A small-molecule ligand and the protein it binds are described below.
Small molecule (SMILES): Nc1ccn([C@@H]2O[C@H](CO[P](=O)(O)O[C@H]3[C@@H](O)[C@H](n4ccc(N)nc4=O)O[C@@H]3CO[P](=O)(O)O[C@H]3[C@@H](O)[C@H](n4cnc5c(N)ncnc54)O[C@@H]3CO[P](=O)(O)O[C@H]3[C@@H](O)[C@H](n4ccc(N)nc4=O)O[C@@H]3CO[P](=O)(O)O[C@H]3[C@@H](O)[C@H](n4ccc(=O)[nH]c4=O)O[C@@H]3CO[P](=O)(O)O[C@H]3[C@@H](O)[C@H](n4cnc5c(N)ncnc54)O[C@@H]3CO[P](=O)(O)O[C@H]3[C@@H](O)[C@H](n4cnc5c(=O)nc(N)[nH]c54)O[C@@H]3CO[P](=O)(O)O[C@H]3[C@@H](O)[C@H](n4cnc5c(=O)nc(N)[nH]c54)O[C@@H]3CO)[C@@H](O)[C@H]2O)c(=O)n1

Binding-site contacts:
Ligand atom P contacts residue TYR85 of chain 3.C at 3.5 Å.
Ligand atom N1 contacts residue TYR85 of chain 3.C at 3.6 Å.
Ligand atom P contacts residue SER51 of chain 2.D at 3.4 Å.
Ligand atom C4' contacts residue TYR85 of chain 3.C at 3.3 Å (hydrophobic).
Ligand atom C5' contacts residue SER51 of chain 2.D at 3.5 Å.
Ligand atom OP1 contacts residue ARG49 of chain 2.D at 2.5 Å (salt-bridge).
Ligand atom OP1 contacts residue ASN55 of chain 2.D at 3.3 Å (h-bond).
Ligand atom OP2 contacts residue LYS43 of chain 3.C at 3.2 Å (salt-bridge).
Ligand atom C2 contacts residue SER47 of chain 3.C at 3.0 Å.
Ligand atom P contacts residue ARG49 of chain 2.D at 2.9 Å.
Ligand atom C6 contacts residue TYR85 of chain 3.C at 3.5 Å (hydrophobic).
Ligand atom C4 contacts residue TYR85 of chain 3.C at 3.5 Å (hydrophobic).
Ligand atom O2 contacts residue ASN87 of chain 3.C at 3.2 Å (h-bond).
Ligand atom OP2 contacts residue ARG49 of chain 2.D at 2.4 Å (salt-bridge).
Ligand atom N6 contacts residue CYS46 of chain 3.C at 3.4 Å (h-bond).
Ligand atom OP1 contacts residue SER51 of chain 2.D at 2.7 Å (h-bond).
Ligand atom C5' contacts residue TYR85 of chain 3.C at 3.1 Å (hydrophobic).
Ligand atom N1 contacts residue SER47 of chain 3.C at 2.7 Å (h-bond).
Ligand atom OP2 contacts residue LYS57 of chain 2.D at 3.4 Å.
Ligand atom C3' contacts residue TYR85 of chain 3.C at 3.3 Å (hydrophobic).
Ligand atom C2' contacts residue GLU63 of chain 3.C at 3.5 Å.
Ligand atom C5 contacts residue THR45 of chain 3.C at 3.3 Å.
Ligand atom O3' contacts residue SER51 of chain 2.D at 3.5 Å (h-bond).
Ligand atom OP2 contacts residue LYS57 of chain 2.D at 2.7 Å (salt-bridge).
Ligand atom OP2 contacts residue SER51 of chain 2.D at 3.2 Å (h-bond).
Ligand atom O2' contacts residue TYR85 of chain 3.C at 3.5 Å.
Ligand atom N6 contacts residue THR59 of chain 3.C at 2.9 Å (h-bond).
Ligand atom C5 contacts residue TYR85 of chain 3.C at 3.5 Å (hydrophobic).
Ligand atom OP1 contacts residue SER52 of chain 2.D at 3.0 Å.
Ligand atom OP2 contacts residue ASN55 of chain 2.D at 3.2 Å (h-bond).
Ligand atom C2' contacts residue TYR85 of chain 3.C at 3.4 Å (hydrophobic).
Ligand atom N7 contacts residue THR45 of chain 3.C at 2.6 Å (h-bond).
Ligand atom N1 contacts residue THR59 of chain 3.C at 3.6 Å.
Ligand atom OP1 contacts residue SER51 of chain 2.D at 3.3 Å.
Ligand atom O3' contacts residue TYR85 of chain 3.C at 3.6 Å.
Ligand atom OP2 contacts residue TYR85 of chain 3.C at 2.5 Å (h-bond).
Ligand atom O4' contacts residue LYS61 of chain 3.C at 3.1 Å (salt-bridge).
Ligand atom N6 contacts residue THR45 of chain 3.C at 2.9 Å (h-bond).
Ligand atom O2' contacts residue GLU63 of chain 3.C at 3.0 Å (salt-bridge).
Ligand atom C6 contacts residue THR45 of chain 3.C at 3.5 Å.

Sequence of chain 3.C:
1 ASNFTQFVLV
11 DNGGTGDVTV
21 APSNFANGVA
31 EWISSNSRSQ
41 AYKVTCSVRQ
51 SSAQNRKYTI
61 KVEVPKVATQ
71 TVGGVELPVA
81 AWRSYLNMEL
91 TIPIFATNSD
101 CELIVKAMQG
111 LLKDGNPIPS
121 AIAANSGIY

Sequence of chain 2.D:
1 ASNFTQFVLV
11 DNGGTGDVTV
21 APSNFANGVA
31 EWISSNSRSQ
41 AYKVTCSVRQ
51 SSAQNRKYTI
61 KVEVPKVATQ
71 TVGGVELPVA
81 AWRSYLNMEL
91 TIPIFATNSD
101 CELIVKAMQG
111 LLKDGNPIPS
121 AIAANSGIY